Binding-site contacts:
Ligand atom C6 contacts residue ASN33 of chain 1.A at 4.0 Å.
Ligand atom C6 contacts residue LEU37 of chain 1.A at 3.9 Å (hydrophobic).
Ligand atom O20 contacts residue ILE42 of chain 1.A at 4.2 Å.
Ligand atom C5 contacts residue ASN33 of chain 1.A at 3.8 Å.
Ligand atom N17 contacts residue ARG36 of chain 1.A at 3.6 Å.
Ligand atom C6 contacts residue ARG36 of chain 1.A at 4.1 Å.
Ligand atom O18 contacts residue ARG36 of chain 1.A at 3.7 Å.
Ligand atom CL1 contacts residue ASN33 of chain 1.A at 3.5 Å.
Ligand atom O18 contacts residue ARG40 of chain 1.A at 3.6 Å.
Ligand atom O20 contacts residue LEU37 of chain 1.A at 4.3 Å.
Ligand atom O20 contacts residue ARG36 of chain 1.A at 3.8 Å.
Ligand atom C11 contacts residue ARG36 of chain 1.A at 4.2 Å.
Ligand atom C9 contacts residue ASN33 of chain 1.A at 4.3 Å.
Ligand atom CL1 contacts residue LEU37 of chain 1.A at 3.8 Å.
Ligand atom N17 contacts residue ARG40 of chain 1.A at 4.0 Å.
Ligand atom C12 contacts residue ASN33 of chain 1.A at 4.0 Å.
Ligand atom N16 contacts residue ASN33 of chain 1.A at 3.9 Å.
Ligand atom C12 contacts residue LEU37 of chain 1.A at 4.3 Å (hydrophobic).
Ligand atom C10 contacts residue ASN33 of chain 1.A at 4.2 Å.
Ligand atom O20 contacts residue ARG40 of chain 1.A at 3.2 Å.

Sequence of chain 1.A:
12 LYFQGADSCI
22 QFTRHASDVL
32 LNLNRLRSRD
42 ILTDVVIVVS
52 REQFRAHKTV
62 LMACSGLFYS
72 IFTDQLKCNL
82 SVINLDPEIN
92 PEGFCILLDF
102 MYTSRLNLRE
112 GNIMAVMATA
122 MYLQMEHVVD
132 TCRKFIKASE

A small-molecule ligand and the protein it binds are described below.
Small molecule (SMILES): O=c1[nH]c2ccc(Nc3ccc([N+](=O)[O-])cc3Cl)cc2[nH]1